The small molecule below binds the protein below.
Small molecule (SMILES): CC(C)C[C@H](NC(=O)[C@H](CC(N)=O)NC(=O)[C@H](Cc1ccccc1)NC(=O)[C@H](C)NC(=O)CN)C(=O)N[C@H](C=O)Cc1ccccc1

Binding-site contacts:
Ligand atom CE1 contacts residue PRO420 of chain 1.D at 3.9 Å (hydrophobic).
Ligand atom CD2 contacts residue ILE182 of chain 1.D at 3.5 Å (hydrophobic).
Ligand atom CG contacts residue PRO433 of chain 1.D at 4.3 Å (hydrophobic).
Ligand atom CD1 contacts residue PRO433 of chain 1.D at 4.4 Å (hydrophobic).
Ligand atom CZ contacts residue PRO433 of chain 1.D at 4.2 Å (hydrophobic).
Ligand atom CB contacts residue ILE182 of chain 1.D at 4.0 Å (hydrophobic).
Ligand atom CG contacts residue LEU156 of chain 1.D at 4.1 Å (hydrophobic).
Ligand atom CZ contacts residue ARG430 of chain 1.D at 4.2 Å.
Ligand atom CD1 contacts residue ARG430 of chain 1.D at 4.3 Å.
Ligand atom C contacts residue ARG430 of chain 1.D at 3.1 Å.
Ligand atom CE2 contacts residue GLY184 of chain 1.D at 4.0 Å.
Ligand atom CE2 contacts residue ALA183 of chain 1.D at 4.1 Å (hydrophobic).
Ligand atom CD1 contacts residue ILE182 of chain 1.D at 4.2 Å (hydrophobic).
Ligand atom N contacts residue ARG430 of chain 1.D at 3.8 Å.
Ligand atom CE2 contacts residue PRO433 of chain 1.D at 4.2 Å (hydrophobic).
Ligand atom CD1 contacts residue ILE161 of chain 1.D at 4.4 Å (hydrophobic).
Ligand atom CB contacts residue GLU421 of chain 1.D at 3.7 Å.
Ligand atom CZ contacts residue VAL419 of chain 1.D at 4.2 Å (hydrophobic).
Ligand atom CD1 contacts residue LEU156 of chain 1.D at 3.6 Å (hydrophobic).
Ligand atom O contacts residue ILE161 of chain 1.D at 4.3 Å.
Ligand atom CE2 contacts residue TYR561 of chain 1.D at 4.3 Å (hydrophobic).
Ligand atom CG contacts residue ILE182 of chain 1.D at 3.7 Å (hydrophobic).
Ligand atom CA contacts residue ARG430 of chain 1.D at 4.0 Å.
Ligand atom CE1 contacts residue PRO433 of chain 1.D at 4.3 Å (hydrophobic).
Ligand atom CG contacts residue ARG430 of chain 1.D at 4.1 Å.
Ligand atom CE2 contacts residue ARG430 of chain 1.D at 3.8 Å.
Ligand atom CD2 contacts residue ILE161 of chain 1.D at 4.2 Å (hydrophobic).
Ligand atom CE1 contacts residue GLU421 of chain 1.D at 4.4 Å.
Ligand atom CZ contacts residue MET559 of chain 1.D at 4.1 Å (hydrophobic).
Ligand atom CE2 contacts residue MET559 of chain 1.D at 4.0 Å (hydrophobic).
Ligand atom CE2 contacts residue ILE182 of chain 1.D at 4.0 Å (hydrophobic).
Ligand atom CZ contacts residue GLY184 of chain 1.D at 4.0 Å.
Ligand atom CE1 contacts residue VAL419 of chain 1.D at 3.9 Å (hydrophobic).
Ligand atom O contacts residue ARG430 of chain 1.D at 3.0 Å (salt-bridge).
Ligand atom CD1 contacts residue ASN157 of chain 1.D at 4.2 Å.
Ligand atom CG contacts residue ILE161 of chain 1.D at 3.9 Å (hydrophobic).
Ligand atom CD2 contacts residue PRO433 of chain 1.D at 4.1 Å (hydrophobic).
Ligand atom CD2 contacts residue ARG430 of chain 1.D at 3.9 Å.
Ligand atom CD2 contacts residue LEU156 of chain 1.D at 3.3 Å (hydrophobic).

Sequence of chain 1.D:
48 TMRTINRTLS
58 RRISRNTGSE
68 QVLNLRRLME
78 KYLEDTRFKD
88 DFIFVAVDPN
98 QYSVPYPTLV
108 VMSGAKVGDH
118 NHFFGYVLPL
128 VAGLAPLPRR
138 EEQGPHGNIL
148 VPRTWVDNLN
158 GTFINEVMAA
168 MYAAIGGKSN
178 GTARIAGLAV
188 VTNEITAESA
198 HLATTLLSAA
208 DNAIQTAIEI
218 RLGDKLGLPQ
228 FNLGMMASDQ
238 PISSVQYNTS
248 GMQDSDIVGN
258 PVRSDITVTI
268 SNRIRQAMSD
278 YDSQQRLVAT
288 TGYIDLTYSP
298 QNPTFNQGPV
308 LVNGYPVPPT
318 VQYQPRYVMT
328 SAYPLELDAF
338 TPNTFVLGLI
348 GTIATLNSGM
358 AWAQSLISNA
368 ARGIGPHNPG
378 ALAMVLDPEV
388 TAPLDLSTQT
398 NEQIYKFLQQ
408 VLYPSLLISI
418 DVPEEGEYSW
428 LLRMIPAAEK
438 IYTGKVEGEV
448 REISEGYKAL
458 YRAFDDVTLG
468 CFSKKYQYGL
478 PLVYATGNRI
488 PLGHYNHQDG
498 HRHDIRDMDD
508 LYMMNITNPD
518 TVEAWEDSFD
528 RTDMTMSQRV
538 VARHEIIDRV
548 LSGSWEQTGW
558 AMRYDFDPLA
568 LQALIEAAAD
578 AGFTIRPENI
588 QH